The protein below binds the small molecule below.
Small molecule (SMILES): O=C(O)[C@@H]1O[C@H](O[C@H]2[C@@H](OS(=O)(=O)O)O[C@@H](O)[C@H](NS(=O)(=O)O)[C@H]2O)[C@@H](OS(=O)(=O)O)[C@H](O)[C@@H]1O

Sequence of chain 13.H:
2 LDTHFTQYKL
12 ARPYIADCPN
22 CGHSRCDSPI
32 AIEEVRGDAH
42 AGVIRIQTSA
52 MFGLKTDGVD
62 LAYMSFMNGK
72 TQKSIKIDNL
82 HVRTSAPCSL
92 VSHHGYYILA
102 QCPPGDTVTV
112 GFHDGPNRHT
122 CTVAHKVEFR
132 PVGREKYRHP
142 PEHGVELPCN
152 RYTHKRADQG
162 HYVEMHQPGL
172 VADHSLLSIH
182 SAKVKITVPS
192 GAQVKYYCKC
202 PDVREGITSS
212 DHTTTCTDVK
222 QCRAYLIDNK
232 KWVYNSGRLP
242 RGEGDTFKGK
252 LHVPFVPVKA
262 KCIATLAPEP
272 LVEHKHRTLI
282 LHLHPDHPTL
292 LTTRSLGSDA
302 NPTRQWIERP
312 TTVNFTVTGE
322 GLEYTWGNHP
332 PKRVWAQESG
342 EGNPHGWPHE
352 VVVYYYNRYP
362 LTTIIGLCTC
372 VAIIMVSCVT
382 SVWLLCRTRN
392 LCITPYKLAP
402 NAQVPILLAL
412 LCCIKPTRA

Binding-site contacts:
Ligand atom C3 contacts residue ARG157 of chain 13.H at 3.7 Å.
Ligand atom C6 contacts residue SER93 of chain 13.H at 4.0 Å.
Ligand atom C5 contacts residue LEU62 of chain 13.H at 3.8 Å (hydrophobic).
Ligand atom O6B contacts residue LYS156 of chain 13.H at 3.3 Å.
Ligand atom SAG contacts residue THR4 of chain 13.H at 3.9 Å.
Ligand atom O3 contacts residue LYS156 of chain 13.H at 3.0 Å.
Ligand atom O3 contacts residue ALA158 of chain 13.H at 3.0 Å (h-bond).
Ligand atom O4 contacts residue HIS155 of chain 13.H at 3.5 Å (h-bond).
Ligand atom O6B contacts residue HIS155 of chain 13.H at 3.3 Å (h-bond).
Ligand atom OBI contacts residue LYS156 of chain 13.H at 4.0 Å.
Ligand atom C6 contacts residue LEU62 of chain 13.H at 3.5 Å (hydrophobic).
Ligand atom OAF contacts residue ARG157 of chain 13.H at 2.8 Å (salt-bridge).
Ligand atom C3 contacts residue LYS156 of chain 13.H at 4.0 Å.
Ligand atom O6B contacts residue LEU62 of chain 13.H at 4.0 Å.
Ligand atom C6 contacts residue HIS94 of chain 13.H at 3.9 Å.
Ligand atom O5 contacts residue HIS155 of chain 13.H at 3.6 Å.
Ligand atom O4 contacts residue LYS156 of chain 13.H at 3.5 Å.
Ligand atom O6B contacts residue HIS94 of chain 13.H at 4.0 Å.
Ligand atom O6A contacts residue HIS94 of chain 13.H at 3.2 Å (h-bond).
Ligand atom C6 contacts residue HIS155 of chain 13.H at 3.4 Å.
Ligand atom C2 contacts residue ALA158 of chain 13.H at 3.7 Å (hydrophobic).
Ligand atom OAH contacts residue THR4 of chain 13.H at 3.7 Å.
Ligand atom O4 contacts residue SER93 of chain 13.H at 3.0 Å (h-bond).
Ligand atom OAF contacts residue THR4 of chain 13.H at 2.9 Å (h-bond).
Ligand atom OAH contacts residue ARG157 of chain 13.H at 3.1 Å (salt-bridge).
Ligand atom C5 contacts residue HIS155 of chain 13.H at 4.0 Å.
Ligand atom O6B contacts residue ARG157 of chain 13.H at 3.3 Å (salt-bridge).
Ligand atom O5 contacts residue LYS156 of chain 13.H at 3.4 Å.
Ligand atom O6A contacts residue SER93 of chain 13.H at 3.2 Å.
Ligand atom C3 contacts residue ALA158 of chain 13.H at 4.0 Å (hydrophobic).
Ligand atom OAH contacts residue LEU2 of chain 13.H at 2.8 Å (h-bond).
Ligand atom SAG contacts residue ARG157 of chain 13.H at 3.6 Å (salt-bridge).
Ligand atom C4 contacts residue LYS156 of chain 13.H at 4.0 Å.
Ligand atom O5B contacts residue LYS156 of chain 13.H at 3.3 Å.
Ligand atom OAH contacts residue ASP3 of chain 13.H at 4.0 Å.
Ligand atom O3 contacts residue ARG157 of chain 13.H at 3.3 Å (salt-bridge).
Ligand atom OAF contacts residue ALA158 of chain 13.H at 3.3 Å.
Ligand atom O5 contacts residue ARG157 of chain 13.H at 3.8 Å.
Ligand atom O6A contacts residue LEU62 of chain 13.H at 3.4 Å.
Ligand atom O6A contacts residue HIS155 of chain 13.H at 3.8 Å.